Sequence of chain 1.A:
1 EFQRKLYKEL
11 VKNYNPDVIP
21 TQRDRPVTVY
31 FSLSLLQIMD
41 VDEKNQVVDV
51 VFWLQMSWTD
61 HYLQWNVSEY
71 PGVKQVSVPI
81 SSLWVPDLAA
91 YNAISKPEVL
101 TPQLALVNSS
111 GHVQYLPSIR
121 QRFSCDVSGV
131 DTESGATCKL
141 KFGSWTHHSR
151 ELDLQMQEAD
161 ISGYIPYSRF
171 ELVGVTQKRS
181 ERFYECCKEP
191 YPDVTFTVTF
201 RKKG

The protein below binds the small molecule below.
Small molecule (SMILES): Clc1ccc([C@H]2C[C@@H]3CC[C@H]2N3)cn1

Sequence of chain 1.E:
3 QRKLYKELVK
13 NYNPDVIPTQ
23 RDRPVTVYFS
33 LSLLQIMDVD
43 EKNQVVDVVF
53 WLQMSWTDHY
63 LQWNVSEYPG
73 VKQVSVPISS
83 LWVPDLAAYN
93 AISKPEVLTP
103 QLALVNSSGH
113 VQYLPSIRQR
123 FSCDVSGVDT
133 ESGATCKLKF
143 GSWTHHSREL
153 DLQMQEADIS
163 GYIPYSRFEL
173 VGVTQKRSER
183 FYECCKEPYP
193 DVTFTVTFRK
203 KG

Binding-site contacts:
Ligand atom N2 contacts residue LEU116 of chain 1.A at 3.4 Å.
Ligand atom C4 contacts residue TYR91 of chain 1.E at 3.0 Å (hydrophobic).
Ligand atom C2 contacts residue CYS187 of chain 1.E at 3.6 Å (hydrophobic).
Ligand atom C2 contacts residue TYR191 of chain 1.E at 3.5 Å (hydrophobic).
Ligand atom C7 contacts residue LEU116 of chain 1.A at 4.0 Å (hydrophobic).
Ligand atom C9 contacts residue GLN114 of chain 1.A at 3.7 Å.
Ligand atom C7 contacts residue CYS187 of chain 1.E at 4.0 Å (hydrophobic).
Ligand atom CL contacts residue GLN114 of chain 1.A at 2.7 Å.
Ligand atom C6 contacts residue TYR91 of chain 1.E at 4.0 Å (hydrophobic).
Ligand atom C8 contacts residue CYS187 of chain 1.E at 3.5 Å (hydrophobic).
Ligand atom CL contacts residue LEU104 of chain 1.A at 3.2 Å.
Ligand atom N2 contacts residue TRP145 of chain 1.E at 3.4 Å (h-bond).
Ligand atom C10 contacts residue GLN114 of chain 1.A at 4.0 Å.
Ligand atom CL contacts residue LEU106 of chain 1.A at 3.6 Å.
Ligand atom C3 contacts residue TYR191 of chain 1.E at 3.4 Å (hydrophobic).
Ligand atom C2 contacts residue TRP145 of chain 1.E at 3.5 Å (hydrophobic).
Ligand atom C3 contacts residue TRP145 of chain 1.E at 3.3 Å (hydrophobic).
Ligand atom N1 contacts residue TRP145 of chain 1.E at 2.7 Å (h-bond).
Ligand atom C7 contacts residue TRP145 of chain 1.E at 3.4 Å (hydrophobic).
Ligand atom C9 contacts residue LEU106 of chain 1.A at 3.9 Å (hydrophobic).
Ligand atom N2 contacts residue THR146 of chain 1.E at 3.8 Å.
Ligand atom C3 contacts residue TYR91 of chain 1.E at 3.1 Å (hydrophobic).
Ligand atom C6 contacts residue TRP145 of chain 1.E at 3.7 Å (hydrophobic).
Ligand atom C8 contacts residue GLN114 of chain 1.A at 4.1 Å.
Ligand atom N1 contacts residue TYR91 of chain 1.E at 3.0 Å (h-bond).
Ligand atom CL contacts residue TYR115 of chain 1.A at 4.0 Å.
Ligand atom C5 contacts residue TYR91 of chain 1.E at 3.6 Å (hydrophobic).
Ligand atom N1 contacts residue SER144 of chain 1.E at 4.1 Å.
Ligand atom C10 contacts residue LEU116 of chain 1.A at 3.6 Å (hydrophobic).
Ligand atom C9 contacts residue LEU116 of chain 1.A at 4.0 Å (hydrophobic).
Ligand atom C11 contacts residue LEU116 of chain 1.A at 3.7 Å (hydrophobic).
Ligand atom C1 contacts residue TRP145 of chain 1.E at 3.8 Å (hydrophobic).
Ligand atom C10 contacts residue THR146 of chain 1.E at 3.9 Å.
Ligand atom C4 contacts residue TYR184 of chain 1.E at 3.6 Å (hydrophobic).
Ligand atom CL contacts residue LEU116 of chain 1.A at 3.9 Å.
Ligand atom CL contacts residue ALA105 of chain 1.A at 3.5 Å.
Ligand atom CL contacts residue THR146 of chain 1.E at 3.8 Å.
Ligand atom C4 contacts residue TYR191 of chain 1.E at 3.9 Å (hydrophobic).
Ligand atom C1 contacts residue CYS187 of chain 1.E at 3.5 Å (hydrophobic).
Ligand atom C11 contacts residue TRP145 of chain 1.E at 3.0 Å (hydrophobic).